This small molecule binds to this protein.
Small molecule (SMILES): Cc1ncc(COP(=O)(O)O)c(CN[C@@H](CO)C(=O)O)c1O

Sequence of chain 1.B:
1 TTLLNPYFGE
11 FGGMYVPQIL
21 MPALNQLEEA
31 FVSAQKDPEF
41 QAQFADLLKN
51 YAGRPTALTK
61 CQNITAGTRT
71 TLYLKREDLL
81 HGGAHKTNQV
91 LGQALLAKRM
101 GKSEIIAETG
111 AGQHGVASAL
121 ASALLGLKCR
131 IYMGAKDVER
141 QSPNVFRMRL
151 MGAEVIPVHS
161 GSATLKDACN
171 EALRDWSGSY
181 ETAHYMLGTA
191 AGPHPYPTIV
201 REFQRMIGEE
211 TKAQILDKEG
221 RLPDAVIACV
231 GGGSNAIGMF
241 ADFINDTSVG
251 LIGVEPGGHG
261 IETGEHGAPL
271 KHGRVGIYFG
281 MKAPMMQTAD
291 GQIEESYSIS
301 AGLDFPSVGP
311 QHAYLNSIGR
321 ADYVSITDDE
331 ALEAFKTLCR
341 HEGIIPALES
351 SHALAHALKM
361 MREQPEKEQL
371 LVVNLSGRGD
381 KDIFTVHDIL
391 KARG

Binding-site contacts:
Ligand atom O contacts residue GLN113 of chain 1.B at 2.9 Å (h-bond).
Ligand atom OXT contacts residue THR109 of chain 1.B at 2.6 Å (h-bond).
Ligand atom O2P contacts residue THR189 of chain 1.B at 2.7 Å (h-bond).
Ligand atom P contacts residue SER234 of chain 1.B at 3.5 Å.
Ligand atom O1P contacts residue GLY233 of chain 1.B at 2.8 Å (h-bond).
Ligand atom OG contacts residue ASP304 of chain 1.B at 2.7 Å (salt-bridge).
Ligand atom O2P contacts residue LYS86 of chain 1.B at 3.1 Å (salt-bridge).
Ligand atom O contacts residue THR109 of chain 1.B at 3.4 Å (h-bond).
Ligand atom O3P contacts residue HIS85 of chain 1.B at 3.1 Å (h-bond).
Ligand atom C6 contacts residue GLU349 of chain 1.B at 3.5 Å.
Ligand atom OXT contacts residue GLY110 of chain 1.B at 2.9 Å (h-bond).
Ligand atom N1 contacts residue SER376 of chain 1.B at 2.8 Å (h-bond).
Ligand atom O1P contacts residue GLY231 of chain 1.B at 2.9 Å (h-bond).
Ligand atom OG contacts residue ALA111 of chain 1.B at 2.9 Å (h-bond).
Ligand atom O2P contacts residue SER234 of chain 1.B at 2.7 Å (h-bond).
Ligand atom O contacts residue HIS114 of chain 1.B at 2.9 Å (h-bond).
Ligand atom OG contacts residue ALA301 of chain 1.B at 3.7 Å.
Ligand atom O3P contacts residue ASN235 of chain 1.B at 2.7 Å (h-bond).
Ligand atom O2P contacts residue GLY233 of chain 1.B at 3.5 Å (h-bond).
Ligand atom CB contacts residue GLY302 of chain 1.B at 3.6 Å.
Ligand atom O1P contacts residue SER234 of chain 1.B at 3.6 Å.
Ligand atom C4 contacts residue LYS86 of chain 1.B at 3.7 Å.
Ligand atom P contacts residue GLY233 of chain 1.B at 3.7 Å.
Ligand atom P contacts residue LYS86 of chain 1.B at 3.7 Å.
Ligand atom C4A contacts residue LYS86 of chain 1.B at 3.3 Å.
Ligand atom N1 contacts residue GLU349 of chain 1.B at 3.4 Å.
Ligand atom N contacts residue LYS86 of chain 1.B at 3.5 Å.
Ligand atom C contacts residue THR109 of chain 1.B at 3.4 Å.
Ligand atom O1P contacts residue GLY232 of chain 1.B at 3.0 Å (h-bond).
Ligand atom O3 contacts residue GLN113 of chain 1.B at 3.2 Å.
Ligand atom O3P contacts residue SER234 of chain 1.B at 3.2 Å (h-bond).
Ligand atom OG contacts residue GLY110 of chain 1.B at 3.5 Å.
Ligand atom O contacts residue ALA111 of chain 1.B at 3.7 Å.
Ligand atom O4P contacts residue LYS86 of chain 1.B at 3.3 Å (salt-bridge).
Ligand atom OG contacts residue GLY302 of chain 1.B at 3.7 Å.
Ligand atom C4A contacts residue GLY302 of chain 1.B at 3.3 Å.
Ligand atom O contacts residue GLY112 of chain 1.B at 3.4 Å (h-bond).
Ligand atom C6 contacts residue SER376 of chain 1.B at 3.5 Å.
Ligand atom CB contacts residue ASP304 of chain 1.B at 3.3 Å.
Ligand atom C5A contacts residue GLY302 of chain 1.B at 3.4 Å.